Binding-site contacts:
Ligand atom O6 contacts residue GLN926 of chain 1.B at 4.2 Å.
Ligand atom C5 contacts residue ASN717 of chain 1.B at 3.8 Å.
Ligand atom C5 contacts residue LEU922 of chain 1.B at 4.2 Å (hydrophobic).
Ligand atom O4 contacts residue LEU922 of chain 1.B at 4.1 Å.
Ligand atom N2 contacts residue ASN717 of chain 1.B at 2.9 Å (h-bond).
Ligand atom O5 contacts residue ASN717 of chain 1.B at 2.4 Å (h-bond).
Ligand atom C4 contacts residue ASN717 of chain 1.B at 4.2 Å.
Ligand atom C2 contacts residue ASN717 of chain 1.B at 2.5 Å.
Ligand atom C7 contacts residue ASN717 of chain 1.B at 3.5 Å.
Ligand atom O7 contacts residue ASN717 of chain 1.B at 3.5 Å (h-bond).
Ligand atom C1 contacts residue ASN717 of chain 1.B at 1.4 Å.
Ligand atom C8 contacts residue THR716 of chain 1.B at 4.5 Å.
Ligand atom C3 contacts residue ASN717 of chain 1.B at 3.8 Å.

Sequence of chain 1.B:
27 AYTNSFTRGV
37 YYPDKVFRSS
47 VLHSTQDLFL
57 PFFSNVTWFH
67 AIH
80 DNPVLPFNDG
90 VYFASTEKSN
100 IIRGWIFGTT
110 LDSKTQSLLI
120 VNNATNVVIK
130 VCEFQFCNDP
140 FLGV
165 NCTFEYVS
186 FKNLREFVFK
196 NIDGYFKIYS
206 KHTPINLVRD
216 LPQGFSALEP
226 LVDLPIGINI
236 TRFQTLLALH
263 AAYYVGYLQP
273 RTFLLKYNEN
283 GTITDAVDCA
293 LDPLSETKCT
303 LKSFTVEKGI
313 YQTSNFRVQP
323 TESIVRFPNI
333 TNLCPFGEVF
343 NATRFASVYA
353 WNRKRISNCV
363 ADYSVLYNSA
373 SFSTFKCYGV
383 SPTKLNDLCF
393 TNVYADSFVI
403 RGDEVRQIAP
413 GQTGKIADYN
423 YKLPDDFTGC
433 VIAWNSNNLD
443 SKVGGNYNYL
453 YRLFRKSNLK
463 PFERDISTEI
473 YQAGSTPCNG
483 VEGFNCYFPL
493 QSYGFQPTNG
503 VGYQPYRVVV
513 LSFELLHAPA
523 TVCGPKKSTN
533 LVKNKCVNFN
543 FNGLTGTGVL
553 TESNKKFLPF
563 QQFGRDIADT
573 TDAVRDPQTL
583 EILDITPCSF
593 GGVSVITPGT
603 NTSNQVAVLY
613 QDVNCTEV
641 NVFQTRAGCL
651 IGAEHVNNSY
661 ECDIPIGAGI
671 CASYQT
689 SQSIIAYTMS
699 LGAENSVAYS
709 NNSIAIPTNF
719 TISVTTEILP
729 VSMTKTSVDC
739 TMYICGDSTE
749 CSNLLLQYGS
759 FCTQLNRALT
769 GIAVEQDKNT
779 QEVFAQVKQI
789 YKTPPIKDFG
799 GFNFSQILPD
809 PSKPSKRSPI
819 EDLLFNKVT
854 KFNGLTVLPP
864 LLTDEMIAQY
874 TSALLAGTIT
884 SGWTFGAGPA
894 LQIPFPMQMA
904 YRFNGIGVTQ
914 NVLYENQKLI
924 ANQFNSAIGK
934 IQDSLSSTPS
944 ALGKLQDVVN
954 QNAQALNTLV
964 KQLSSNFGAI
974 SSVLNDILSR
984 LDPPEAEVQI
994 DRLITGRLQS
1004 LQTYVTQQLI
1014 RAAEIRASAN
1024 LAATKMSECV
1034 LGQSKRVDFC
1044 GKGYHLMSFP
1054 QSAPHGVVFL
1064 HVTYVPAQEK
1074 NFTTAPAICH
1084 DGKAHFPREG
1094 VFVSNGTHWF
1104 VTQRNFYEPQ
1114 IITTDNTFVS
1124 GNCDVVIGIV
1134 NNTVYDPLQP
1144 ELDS

This small molecule binds to this protein.
Small molecule (SMILES): CC(=O)N[C@@H]1[C@@H](O)[C@H](O)[C@@H](CO)O[C@H]1O